Binding-site contacts:
Ligand atom C81 contacts residue MET91 of chain 1.A at 3.3 Å (hydrophobic).
Ligand atom N1 contacts residue MET91 of chain 1.A at 2.7 Å (h-bond).
Ligand atom C11 contacts residue ALA42 of chain 1.A at 3.6 Å (hydrophobic).
Ligand atom C1 contacts residue MET91 of chain 1.A at 3.6 Å (hydrophobic).
Ligand atom C11 contacts residue LYS44 of chain 1.A at 3.4 Å.
Ligand atom C83 contacts residue TYR26 of chain 1.A at 3.5 Å (hydrophobic).
Ligand atom C21 contacts residue ASP154 of chain 1.A at 3.5 Å.
Ligand atom F1 contacts residue HIS134 of chain 1.A at 3.2 Å.
Ligand atom C23 contacts residue ILE133 of chain 1.A at 3.1 Å (hydrophobic).
Ligand atom O1 contacts residue ASP154 of chain 1.A at 2.8 Å (salt-bridge).
Ligand atom O1 contacts residue ALA153 of chain 1.A at 3.2 Å.
Ligand atom N4 contacts residue ILE133 of chain 1.A at 2.7 Å (h-bond).
Ligand atom C3 contacts residue ALA42 of chain 1.A at 3.5 Å (hydrophobic).
Ligand atom F3 contacts residue ILE66 of chain 1.A at 3.3 Å.
Ligand atom N4 contacts residue HIS134 of chain 1.A at 3.1 Å (h-bond).
Ligand atom C21 contacts residue HIS134 of chain 1.A at 3.5 Å.
Ligand atom C24 contacts residue ILE133 of chain 1.A at 3.5 Å (hydrophobic).
Ligand atom N2 contacts residue ASP154 of chain 1.A at 3.2 Å (salt-bridge).
Ligand atom C12 contacts residue ASP154 of chain 1.A at 3.4 Å.
Ligand atom C14 contacts residue GLU59 of chain 1.A at 3.6 Å.
Ligand atom C3 contacts residue ILE88 of chain 1.A at 3.5 Å (hydrophobic).
Ligand atom F2 contacts residue VAL152 of chain 1.A at 3.1 Å.
Ligand atom C8 contacts residue GLU59 of chain 1.A at 3.2 Å.
Ligand atom C2 contacts residue LEU143 of chain 1.A at 3.5 Å (hydrophobic).
Ligand atom N2 contacts residue GLU59 of chain 1.A at 3.0 Å (salt-bridge).
Ligand atom C22 contacts residue HIS134 of chain 1.A at 3.0 Å.
Ligand atom C18 contacts residue ASP154 of chain 1.A at 3.5 Å.
Ligand atom C25 contacts residue ILE133 of chain 1.A at 3.4 Å (hydrophobic).
Ligand atom C25 contacts residue HIS134 of chain 1.A at 3.6 Å.
Ligand atom F2 contacts residue ALA153 of chain 1.A at 3.4 Å.
Ligand atom C13 contacts residue ASP154 of chain 1.A at 3.6 Å.
Ligand atom C1 contacts residue ALA42 of chain 1.A at 3.3 Å (hydrophobic).
Ligand atom N81 contacts residue PHE155 of chain 1.A at 3.5 Å.
Ligand atom C11 contacts residue ILE86 of chain 1.A at 3.6 Å (hydrophobic).
Ligand atom C2 contacts residue ALA42 of chain 1.A at 3.3 Å (hydrophobic).
Ligand atom C83 contacts residue LEU21 of chain 1.A at 3.5 Å (hydrophobic).
Ligand atom C22 contacts residue ASP154 of chain 1.A at 3.4 Å.
Ligand atom O1 contacts residue VAL72 of chain 1.A at 3.5 Å.
Ligand atom C1 contacts residue GLU89 of chain 1.A at 3.5 Å.
Ligand atom C4 contacts residue ILE88 of chain 1.A at 3.4 Å (hydrophobic).

Sequence of chain 1.A:
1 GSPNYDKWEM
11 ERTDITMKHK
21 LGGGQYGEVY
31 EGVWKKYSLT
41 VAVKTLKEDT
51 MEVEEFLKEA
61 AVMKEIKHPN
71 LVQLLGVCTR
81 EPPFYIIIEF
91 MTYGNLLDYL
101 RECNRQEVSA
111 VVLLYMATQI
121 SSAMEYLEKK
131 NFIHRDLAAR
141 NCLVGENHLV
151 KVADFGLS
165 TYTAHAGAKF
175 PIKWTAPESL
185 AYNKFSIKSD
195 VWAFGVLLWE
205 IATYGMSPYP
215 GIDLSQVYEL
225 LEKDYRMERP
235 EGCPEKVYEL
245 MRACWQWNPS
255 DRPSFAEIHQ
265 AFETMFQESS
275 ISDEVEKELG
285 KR

A small-molecule ligand and the protein it binds are described below.
Small molecule (SMILES): Cc1ccc(C(=O)Nc2ccc(CN3CCN(C)CC3)c(C(F)(F)F)c2)cc1C#Cc1cnc2cccnn12